Sequence of chain 2.A:
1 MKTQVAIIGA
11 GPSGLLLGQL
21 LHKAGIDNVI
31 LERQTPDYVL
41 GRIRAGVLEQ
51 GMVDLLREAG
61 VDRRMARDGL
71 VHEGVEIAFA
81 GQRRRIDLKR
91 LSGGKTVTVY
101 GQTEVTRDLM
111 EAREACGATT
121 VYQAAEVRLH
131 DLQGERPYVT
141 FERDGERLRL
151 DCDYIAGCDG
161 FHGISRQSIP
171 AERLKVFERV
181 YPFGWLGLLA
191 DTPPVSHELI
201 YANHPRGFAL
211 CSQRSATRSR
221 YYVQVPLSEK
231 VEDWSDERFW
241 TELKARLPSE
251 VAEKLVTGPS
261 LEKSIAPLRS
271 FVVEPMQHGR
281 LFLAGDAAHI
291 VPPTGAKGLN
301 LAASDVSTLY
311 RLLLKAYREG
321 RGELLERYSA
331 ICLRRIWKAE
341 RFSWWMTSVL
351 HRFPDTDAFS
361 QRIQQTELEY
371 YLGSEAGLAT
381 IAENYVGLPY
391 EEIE

The protein below binds the small molecule below.
Small molecule (SMILES): Nc1ccc(C(=O)O)cc1

Binding-site contacts:
Ligand atom C4 contacts residue PRO293 of chain 2.A at 3.8 Å (hydrophobic).
Ligand atom O1' contacts residue ARG44 of chain 2.A at 3.4 Å (salt-bridge).
Ligand atom C6 contacts residue FAD1 of chain 2.B at 4.0 Å.
Ligand atom C4 contacts residue TYR201 of chain 2.A at 3.7 Å (hydrophobic).
Ligand atom O1' contacts residue TYR222 of chain 2.A at 2.7 Å (h-bond).
Ligand atom N4 contacts residue PRO293 of chain 2.A at 3.1 Å (h-bond).
Ligand atom C6 contacts residue SER212 of chain 2.A at 3.6 Å.
Ligand atom C1' contacts residue SER212 of chain 2.A at 3.7 Å.
Ligand atom C6 contacts residue VAL47 of chain 2.A at 3.9 Å (hydrophobic).
Ligand atom N4 contacts residue LEU210 of chain 2.A at 4.0 Å.
Ligand atom O1' contacts residue GLY46 of chain 2.A at 3.8 Å.
Ligand atom C5 contacts residue TYR201 of chain 2.A at 3.5 Å (hydrophobic).
Ligand atom C5 contacts residue LEU210 of chain 2.A at 3.7 Å (hydrophobic).
Ligand atom C1' contacts residue TYR222 of chain 2.A at 3.5 Å (hydrophobic).
Ligand atom N4 contacts residue THR294 of chain 2.A at 3.5 Å (h-bond).
Ligand atom C3 contacts residue LEU210 of chain 2.A at 4.0 Å (hydrophobic).
Ligand atom C2 contacts residue TYR222 of chain 2.A at 3.6 Å (hydrophobic).
Ligand atom O2' contacts residue SER212 of chain 2.A at 2.7 Å (h-bond).
Ligand atom C4 contacts residue FAD1 of chain 2.B at 4.0 Å.
Ligand atom C2 contacts residue FAD1 of chain 2.B at 3.4 Å.
Ligand atom C3 contacts residue TRP185 of chain 2.A at 3.7 Å (hydrophobic).
Ligand atom C1' contacts residue ARG214 of chain 2.A at 3.6 Å.
Ligand atom C5 contacts residue VAL47 of chain 2.A at 4.0 Å (hydrophobic).
Ligand atom C3 contacts residue FAD1 of chain 2.B at 3.6 Å.
Ligand atom O1' contacts residue ARG220 of chain 2.A at 3.8 Å.
Ligand atom C4 contacts residue ALA296 of chain 2.A at 4.1 Å (hydrophobic).
Ligand atom C1' contacts residue GLY46 of chain 2.A at 3.9 Å.
Ligand atom N4 contacts residue ALA296 of chain 2.A at 3.7 Å.
Ligand atom C1 contacts residue TYR222 of chain 2.A at 3.7 Å (hydrophobic).
Ligand atom C5 contacts residue LEU199 of chain 2.A at 3.7 Å (hydrophobic).
Ligand atom N4 contacts residue TYR201 of chain 2.A at 3.0 Å (h-bond).
Ligand atom O2' contacts residue ARG214 of chain 2.A at 2.9 Å (salt-bridge).
Ligand atom C4 contacts residue LEU210 of chain 2.A at 3.7 Å (hydrophobic).
Ligand atom C3 contacts residue PRO293 of chain 2.A at 3.6 Å (hydrophobic).
Ligand atom C6 contacts residue LEU210 of chain 2.A at 4.1 Å (hydrophobic).
Ligand atom O2' contacts residue GLY46 of chain 2.A at 3.9 Å.
Ligand atom O1' contacts residue ALA45 of chain 2.A at 4.1 Å.
Ligand atom C1 contacts residue FAD1 of chain 2.B at 3.7 Å.
Ligand atom O1' contacts residue ARG214 of chain 2.A at 2.8 Å (salt-bridge).
Ligand atom C6 contacts residue LEU199 of chain 2.A at 3.8 Å (hydrophobic).